A small-molecule ligand and the protein it binds are described below.
Small molecule (SMILES): COC(=O)[C@@H]1CC[C@H](C)N1C(C)=O

Binding-site contacts:
Ligand atom O1 contacts residue PHE90 of chain 1.A at 4.5 Å.
Ligand atom C3 contacts residue PHE90 of chain 1.A at 3.5 Å (hydrophobic).
Ligand atom C contacts residue ASP6 of chain 1.A at 3.7 Å.
Ligand atom C7 contacts residue PHE90 of chain 1.A at 4.2 Å (hydrophobic).
Ligand atom O contacts residue ALA10 of chain 1.A at 4.4 Å.
Ligand atom C contacts residue PHE7 of chain 1.A at 4.2 Å (hydrophobic).
Ligand atom C8 contacts residue ILE11 of chain 1.A at 3.4 Å (hydrophobic).
Ligand atom O2 contacts residue PHE7 of chain 1.A at 3.4 Å.
Ligand atom N contacts residue PHE7 of chain 1.A at 4.5 Å.
Ligand atom C5 contacts residue PHE7 of chain 1.A at 4.4 Å (hydrophobic).
Ligand atom C8 contacts residue ALA10 of chain 1.A at 3.6 Å (hydrophobic).
Ligand atom O2 contacts residue ARG85 of chain 1.A at 4.3 Å.
Ligand atom C7 contacts residue ARG85 of chain 1.A at 3.9 Å.
Ligand atom C8 contacts residue ARG85 of chain 1.A at 3.8 Å.
Ligand atom C2 contacts residue PHE90 of chain 1.A at 4.4 Å (hydrophobic).
Ligand atom C8 contacts residue PHE90 of chain 1.A at 3.8 Å (hydrophobic).
Ligand atom C3 contacts residue PHE7 of chain 1.A at 4.0 Å (hydrophobic).
Ligand atom C6 contacts residue PHE7 of chain 1.A at 3.6 Å (hydrophobic).
Ligand atom C7 contacts residue PHE7 of chain 1.A at 4.5 Å (hydrophobic).
Ligand atom O1 contacts residue ALA10 of chain 1.A at 4.0 Å.
Ligand atom C8 contacts residue PHE7 of chain 1.A at 3.4 Å (hydrophobic).
Ligand atom O2 contacts residue PHE90 of chain 1.A at 4.3 Å.
Ligand atom O2 contacts residue ALA10 of chain 1.A at 3.6 Å.
Ligand atom O1 contacts residue ARG85 of chain 1.A at 2.9 Å (salt-bridge).
Ligand atom C7 contacts residue ALA10 of chain 1.A at 4.0 Å (hydrophobic).

Sequence of chain 1.A:
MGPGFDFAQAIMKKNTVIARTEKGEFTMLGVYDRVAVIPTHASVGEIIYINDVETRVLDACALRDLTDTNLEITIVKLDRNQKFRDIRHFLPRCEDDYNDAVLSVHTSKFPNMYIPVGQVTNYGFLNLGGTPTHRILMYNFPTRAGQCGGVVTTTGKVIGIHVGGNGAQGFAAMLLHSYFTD